A small-molecule ligand and the protein it binds are described below.
Small molecule (SMILES): CC(C)C1=CC2=CC[C@@H]3[C@](C)(CCC[C@@]3(C)C(=O)N[C@@H](Cc3c[nH]c4ccccc34)C(=O)O)[C@H]2CC1

Sequence of chain 1.B:
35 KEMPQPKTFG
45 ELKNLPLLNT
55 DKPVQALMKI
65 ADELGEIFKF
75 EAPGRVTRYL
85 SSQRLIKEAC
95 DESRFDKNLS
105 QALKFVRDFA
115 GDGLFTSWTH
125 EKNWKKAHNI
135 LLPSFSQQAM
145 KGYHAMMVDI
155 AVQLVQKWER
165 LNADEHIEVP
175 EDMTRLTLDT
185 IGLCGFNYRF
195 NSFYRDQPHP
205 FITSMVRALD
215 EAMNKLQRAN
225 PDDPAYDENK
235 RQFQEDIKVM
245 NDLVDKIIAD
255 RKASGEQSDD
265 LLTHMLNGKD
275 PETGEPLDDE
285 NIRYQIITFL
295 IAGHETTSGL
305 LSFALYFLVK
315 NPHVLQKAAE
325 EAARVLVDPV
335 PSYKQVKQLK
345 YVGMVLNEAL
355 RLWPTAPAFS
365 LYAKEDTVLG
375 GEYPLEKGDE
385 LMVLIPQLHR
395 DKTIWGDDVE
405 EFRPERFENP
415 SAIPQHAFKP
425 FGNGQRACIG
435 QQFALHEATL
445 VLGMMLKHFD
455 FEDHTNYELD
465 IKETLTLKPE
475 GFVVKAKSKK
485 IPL

Binding-site contacts:
Ligand atom C15 contacts residue LEU469 of chain 1.B at 3.7 Å (hydrophobic).
Ligand atom C18 contacts residue PHE119 of chain 1.B at 3.7 Å (hydrophobic).
Ligand atom C contacts residue ARG79 of chain 1.B at 3.8 Å.
Ligand atom O1 contacts residue TYR83 of chain 1.B at 2.5 Å (h-bond).
Ligand atom C16 contacts residue LEU469 of chain 1.B at 3.6 Å (hydrophobic).
Ligand atom NE1 contacts residue LEU220 of chain 1.B at 3.5 Å (h-bond).
Ligand atom C18 contacts residue LEU107 of chain 1.B at 3.8 Å (hydrophobic).
Ligand atom C19 contacts residue 0PY1 of chain 1.G at 3.7 Å.
Ligand atom C19 contacts residue PHE119 of chain 1.B at 3.6 Å (hydrophobic).
Ligand atom CG contacts residue LEU52 of chain 1.B at 3.5 Å (hydrophobic).
Ligand atom C20 contacts residue PHE119 of chain 1.B at 3.8 Å (hydrophobic).
Ligand atom O contacts residue ARG79 of chain 1.B at 2.6 Å (salt-bridge).
Ligand atom C1 contacts residue TYR83 of chain 1.B at 3.6 Å (hydrophobic).
Ligand atom O contacts residue SER104 of chain 1.B at 3.5 Å.
Ligand atom CD1 contacts residue LEU52 of chain 1.B at 3.0 Å (hydrophobic).
Ligand atom OXT contacts residue GLN105 of chain 1.B at 3.2 Å (h-bond).
Ligand atom C14 contacts residue ALA106 of chain 1.B at 3.8 Å (hydrophobic).
Ligand atom C3 contacts residue LEU61 of chain 1.B at 3.4 Å (hydrophobic).
Ligand atom C8 contacts residue VAL58 of chain 1.B at 3.5 Å (hydrophobic).
Ligand atom OXT contacts residue ALA106 of chain 1.B at 3.0 Å (h-bond).
Ligand atom CH2 contacts residue ALA76 of chain 1.B at 3.4 Å (hydrophobic).
Ligand atom OXT contacts residue LEU220 of chain 1.B at 3.8 Å.
Ligand atom CH2 contacts residue ARG79 of chain 1.B at 3.7 Å.
Ligand atom C5 contacts residue PRO57 of chain 1.B at 3.6 Å (hydrophobic).
Ligand atom C20 contacts residue LEU469 of chain 1.B at 2.8 Å (hydrophobic).
Ligand atom CB contacts residue TYR83 of chain 1.B at 3.4 Å (hydrophobic).
Ligand atom CD1 contacts residue LEU220 of chain 1.B at 3.7 Å (hydrophobic).
Ligand atom C20 contacts residue LEU107 of chain 1.B at 3.3 Å (hydrophobic).
Ligand atom CE2 contacts residue ARG79 of chain 1.B at 3.6 Å.
Ligand atom C18 contacts residue LEU469 of chain 1.B at 3.5 Å (hydrophobic).
Ligand atom O contacts residue GLN105 of chain 1.B at 2.7 Å (h-bond).
Ligand atom CE3 contacts residue ARG79 of chain 1.B at 3.2 Å.
Ligand atom CZ3 contacts residue ALA76 of chain 1.B at 3.6 Å (hydrophobic).
Ligand atom OXT contacts residue SER104 of chain 1.B at 3.6 Å.
Ligand atom CZ3 contacts residue ARG79 of chain 1.B at 3.4 Å.
Ligand atom C contacts residue GLN105 of chain 1.B at 3.4 Å.
Ligand atom C contacts residue SER104 of chain 1.B at 3.7 Å.
Ligand atom NE1 contacts residue LEU52 of chain 1.B at 3.6 Å.
Ligand atom CD2 contacts residue ARG79 of chain 1.B at 3.3 Å.
Ligand atom C19 contacts residue LEU469 of chain 1.B at 3.4 Å (hydrophobic).